The small molecule below binds the protein below.
Small molecule (SMILES): CC(=O)N[C@@H]1[C@@H](O)[C@H](O)[C@@H](CO)O[C@H]1O

Sequence of chain 1.A:
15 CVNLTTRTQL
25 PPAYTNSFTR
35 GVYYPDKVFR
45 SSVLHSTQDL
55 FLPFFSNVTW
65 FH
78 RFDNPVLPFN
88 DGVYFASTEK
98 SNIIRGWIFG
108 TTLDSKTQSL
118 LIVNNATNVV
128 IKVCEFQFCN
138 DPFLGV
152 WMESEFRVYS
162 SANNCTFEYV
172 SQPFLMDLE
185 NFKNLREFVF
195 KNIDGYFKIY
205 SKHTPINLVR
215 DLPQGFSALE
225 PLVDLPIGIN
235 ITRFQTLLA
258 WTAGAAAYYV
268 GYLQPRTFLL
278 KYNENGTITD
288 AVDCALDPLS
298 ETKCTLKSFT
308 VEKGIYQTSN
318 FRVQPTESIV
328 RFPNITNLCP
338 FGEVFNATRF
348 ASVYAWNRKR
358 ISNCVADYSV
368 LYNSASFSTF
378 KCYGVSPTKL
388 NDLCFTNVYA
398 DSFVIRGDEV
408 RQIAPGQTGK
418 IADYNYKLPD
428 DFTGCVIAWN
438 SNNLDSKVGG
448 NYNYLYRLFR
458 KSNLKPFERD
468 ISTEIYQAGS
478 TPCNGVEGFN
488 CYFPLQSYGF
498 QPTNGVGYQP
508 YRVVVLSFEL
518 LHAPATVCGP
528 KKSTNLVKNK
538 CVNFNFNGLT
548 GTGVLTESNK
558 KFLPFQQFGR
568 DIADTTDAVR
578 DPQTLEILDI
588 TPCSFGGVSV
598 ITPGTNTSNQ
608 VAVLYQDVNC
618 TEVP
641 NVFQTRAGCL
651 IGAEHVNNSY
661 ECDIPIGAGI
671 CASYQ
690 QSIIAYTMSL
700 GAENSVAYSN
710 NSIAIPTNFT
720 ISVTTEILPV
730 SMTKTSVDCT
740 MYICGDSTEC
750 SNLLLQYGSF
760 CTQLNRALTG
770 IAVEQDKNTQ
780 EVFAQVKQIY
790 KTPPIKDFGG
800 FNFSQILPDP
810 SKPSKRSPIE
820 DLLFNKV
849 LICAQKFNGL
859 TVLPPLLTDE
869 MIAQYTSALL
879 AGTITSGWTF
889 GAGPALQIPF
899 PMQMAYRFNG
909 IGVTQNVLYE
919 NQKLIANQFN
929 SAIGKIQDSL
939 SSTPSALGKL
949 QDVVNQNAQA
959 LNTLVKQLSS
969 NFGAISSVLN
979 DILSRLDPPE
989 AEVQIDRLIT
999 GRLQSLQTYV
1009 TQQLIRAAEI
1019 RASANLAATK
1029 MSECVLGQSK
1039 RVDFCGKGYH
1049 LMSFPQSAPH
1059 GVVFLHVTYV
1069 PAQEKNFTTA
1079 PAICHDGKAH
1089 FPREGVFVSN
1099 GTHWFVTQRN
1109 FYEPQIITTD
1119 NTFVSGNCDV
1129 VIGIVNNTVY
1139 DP

Binding-site contacts:
Ligand atom N2 contacts residue ASN616 of chain 1.A at 2.8 Å (h-bond).
Ligand atom C1 contacts residue THR618 of chain 1.A at 4.4 Å.
Ligand atom C1 contacts residue ASN616 of chain 1.A at 1.4 Å.
Ligand atom C7 contacts residue ASN616 of chain 1.A at 3.2 Å.
Ligand atom O5 contacts residue THR618 of chain 1.A at 4.3 Å.
Ligand atom C5 contacts residue ASN616 of chain 1.A at 3.7 Å.
Ligand atom C8 contacts residue ASN616 of chain 1.A at 3.8 Å.
Ligand atom C3 contacts residue ASN616 of chain 1.A at 3.7 Å.
Ligand atom O5 contacts residue ASN616 of chain 1.A at 2.4 Å (h-bond).
Ligand atom O7 contacts residue ASN616 of chain 1.A at 3.2 Å (h-bond).
Ligand atom C2 contacts residue ASN616 of chain 1.A at 2.4 Å.
Ligand atom C8 contacts residue GLN644 of chain 1.A at 3.6 Å.
Ligand atom C4 contacts residue ASN616 of chain 1.A at 4.2 Å.